This protein binds this small molecule.
Small molecule (SMILES): COC1=C(OC)C(=O)C(C/C=C(\C)CC/C=C(\C)CC/C=C(\C)CC/C=C(/C)CC/C=C(\C)CC/C=C(\C)CC/C=C(\C)CC/C=C(/C)CCC=C(C)C)=C(C)C1=O

Sequence of chain 1.B:
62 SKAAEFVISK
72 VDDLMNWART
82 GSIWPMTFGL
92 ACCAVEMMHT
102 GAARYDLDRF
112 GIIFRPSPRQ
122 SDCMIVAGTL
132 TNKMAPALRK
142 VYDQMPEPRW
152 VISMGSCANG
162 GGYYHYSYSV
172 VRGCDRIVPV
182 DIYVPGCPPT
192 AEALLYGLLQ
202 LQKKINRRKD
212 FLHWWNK

Sequence of chain 1.A:
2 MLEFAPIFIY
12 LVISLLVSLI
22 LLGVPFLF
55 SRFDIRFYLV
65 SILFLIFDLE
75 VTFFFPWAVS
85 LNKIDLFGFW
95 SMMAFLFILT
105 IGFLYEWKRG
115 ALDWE

Sequence of chain 1.H:
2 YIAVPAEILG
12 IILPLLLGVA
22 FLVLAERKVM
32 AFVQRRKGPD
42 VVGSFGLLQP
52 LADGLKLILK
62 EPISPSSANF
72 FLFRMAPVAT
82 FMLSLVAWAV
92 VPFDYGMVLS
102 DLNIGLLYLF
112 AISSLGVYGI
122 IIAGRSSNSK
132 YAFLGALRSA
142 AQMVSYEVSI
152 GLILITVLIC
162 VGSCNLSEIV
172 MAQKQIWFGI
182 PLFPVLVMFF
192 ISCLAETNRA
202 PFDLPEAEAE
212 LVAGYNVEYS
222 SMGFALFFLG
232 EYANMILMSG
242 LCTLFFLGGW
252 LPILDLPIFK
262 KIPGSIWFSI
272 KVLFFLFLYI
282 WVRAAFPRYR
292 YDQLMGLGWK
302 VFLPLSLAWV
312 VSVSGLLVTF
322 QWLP

Binding-site contacts:
Ligand atom C10 contacts residue ASP54 of chain 1.H at 3.9 Å.
Ligand atom O5 contacts residue PHE225 of chain 1.H at 4.0 Å.
Ligand atom C17 contacts residue LEU22 of chain 1.A at 3.9 Å (hydrophobic).
Ligand atom C15 contacts residue ALA21 of chain 1.H at 3.8 Å (hydrophobic).
Ligand atom C3 contacts residue PHE229 of chain 1.H at 3.5 Å (hydrophobic).
Ligand atom C4 contacts residue PHE229 of chain 1.H at 3.3 Å (hydrophobic).
Ligand atom O5 contacts residue PHE229 of chain 1.H at 3.9 Å.
Ligand atom C13 contacts residue LEU230 of chain 1.H at 3.8 Å (hydrophobic).
Ligand atom O2 contacts residue VAL24 of chain 1.H at 3.3 Å.
Ligand atom O5 contacts residue LEU58 of chain 1.H at 3.9 Å.
Ligand atom O4 contacts residue TRP85 of chain 1.B at 4.0 Å.
Ligand atom O5 contacts residue TRP85 of chain 1.B at 3.4 Å.
Ligand atom O2 contacts residue ARG28 of chain 1.H at 2.8 Å (salt-bridge).
Ligand atom C1M contacts residue ARG28 of chain 1.H at 3.3 Å.
Ligand atom C1M contacts residue VAL24 of chain 1.H at 3.5 Å (hydrophobic).
Ligand atom C1 contacts residue VAL24 of chain 1.H at 3.5 Å (hydrophobic).
Ligand atom C21 contacts residue ILE59 of chain 1.H at 4.1 Å (hydrophobic).
Ligand atom C5 contacts residue PHE229 of chain 1.H at 3.8 Å (hydrophobic).
Ligand atom C5 contacts residue TRP85 of chain 1.B at 3.3 Å (hydrophobic).
Ligand atom C4M contacts residue ARG116 of chain 1.B at 3.5 Å.
Ligand atom C6 contacts residue TRP85 of chain 1.B at 3.9 Å (hydrophobic).
Ligand atom C2 contacts residue VAL24 of chain 1.H at 3.4 Å (hydrophobic).
Ligand atom O4 contacts residue PHE225 of chain 1.H at 3.7 Å.
Ligand atom O4 contacts residue PHE229 of chain 1.H at 3.0 Å.
Ligand atom C25 contacts residue ILE21 of chain 1.A at 3.9 Å (hydrophobic).
Ligand atom C1 contacts residue ARG28 of chain 1.H at 3.9 Å.
Ligand atom C10 contacts residue GLY55 of chain 1.H at 3.4 Å.
Ligand atom O3 contacts residue PHE229 of chain 1.H at 3.8 Å.
Ligand atom C4M contacts residue PHE225 of chain 1.H at 3.4 Å (hydrophobic).
Ligand atom C4M contacts residue TRP85 of chain 1.B at 3.5 Å (hydrophobic).
Ligand atom C8 contacts residue LEU58 of chain 1.H at 3.8 Å (hydrophobic).
Ligand atom C7 contacts residue ASP54 of chain 1.H at 3.5 Å.
Ligand atom C3M contacts residue ILE114 of chain 1.B at 3.1 Å (hydrophobic).
Ligand atom C25 contacts residue VAL25 of chain 1.A at 3.8 Å (hydrophobic).
Ligand atom C2 contacts residue ARG28 of chain 1.H at 3.6 Å.
Ligand atom C4 contacts residue TRP85 of chain 1.B at 3.6 Å (hydrophobic).
Ligand atom C1M contacts residue ASP54 of chain 1.H at 3.2 Å.
Ligand atom C20 contacts residue LEU52 of chain 1.H at 4.1 Å (hydrophobic).
Ligand atom C10 contacts residue PRO51 of chain 1.H at 3.0 Å (hydrophobic).
Ligand atom C11 contacts residue LEU230 of chain 1.H at 3.5 Å (hydrophobic).